Sequence of chain 2.A:
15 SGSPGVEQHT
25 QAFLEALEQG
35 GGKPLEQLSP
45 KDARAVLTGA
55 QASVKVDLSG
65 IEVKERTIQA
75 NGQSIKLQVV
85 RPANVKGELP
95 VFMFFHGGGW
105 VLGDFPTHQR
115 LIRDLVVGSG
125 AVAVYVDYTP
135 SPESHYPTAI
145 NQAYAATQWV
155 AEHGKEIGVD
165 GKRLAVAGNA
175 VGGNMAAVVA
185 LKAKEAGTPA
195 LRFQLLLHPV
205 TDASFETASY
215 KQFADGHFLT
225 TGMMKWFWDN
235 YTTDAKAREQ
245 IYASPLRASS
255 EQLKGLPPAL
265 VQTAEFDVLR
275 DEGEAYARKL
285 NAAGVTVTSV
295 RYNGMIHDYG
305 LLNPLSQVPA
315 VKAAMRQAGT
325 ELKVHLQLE

This small molecule binds to this protein.
Small molecule (SMILES): CC(=O)O[C@H](C(=O)O)c1ccccc1Cl

Binding-site contacts:
Ligand atom CL contacts residue PRO313 of chain 2.A at 3.9 Å.
Ligand atom C04 contacts residue VAL328 of chain 1.A at 3.6 Å (hydrophobic).
Ligand atom O14 contacts residue LYS316 of chain 2.A at 3.5 Å.
Ligand atom C02 contacts residue HIS329 of chain 1.A at 3.6 Å.
Ligand atom O15 contacts residue HIS329 of chain 1.A at 4.3 Å.
Ligand atom O15 contacts residue LYS316 of chain 2.A at 4.2 Å.
Ligand atom O15 contacts residue VAL328 of chain 1.A at 4.2 Å.
Ligand atom C12 contacts residue PRO313 of chain 2.A at 4.2 Å (hydrophobic).
Ligand atom C06 contacts residue HIS329 of chain 1.A at 3.5 Å.
Ligand atom CL contacts residue HIS329 of chain 1.A at 3.8 Å.
Ligand atom C09 contacts residue VAL328 of chain 1.A at 4.0 Å (hydrophobic).
Ligand atom CL contacts residue THR290 of chain 1.A at 4.2 Å.
Ligand atom C12 contacts residue LYS316 of chain 2.A at 3.7 Å.
Ligand atom O08 contacts residue PRO313 of chain 2.A at 3.6 Å.
Ligand atom C10 contacts residue LYS316 of chain 2.A at 3.6 Å.
Ligand atom C03 contacts residue HIS329 of chain 1.A at 4.3 Å.
Ligand atom O15 contacts residue PRO313 of chain 2.A at 3.8 Å.
Ligand atom O11 contacts residue LYS316 of chain 2.A at 3.7 Å.
Ligand atom C09 contacts residue ARG320 of chain 2.A at 3.5 Å.
Ligand atom O15 contacts residue ARG320 of chain 2.A at 2.9 Å (salt-bridge).
Ligand atom C03 contacts residue VAL328 of chain 1.A at 3.5 Å (hydrophobic).
Ligand atom C10 contacts residue PRO313 of chain 2.A at 4.4 Å (hydrophobic).
Ligand atom C01 contacts residue HIS329 of chain 1.A at 3.4 Å.
Ligand atom O14 contacts residue ARG320 of chain 2.A at 2.7 Å (salt-bridge).
Ligand atom C02 contacts residue VAL328 of chain 1.A at 4.2 Å (hydrophobic).
Ligand atom C10 contacts residue GLN311 of chain 2.A at 4.2 Å.
Ligand atom C05 contacts residue HIS329 of chain 1.A at 4.0 Å.
Ligand atom C09 contacts residue LYS316 of chain 2.A at 4.1 Å.
Ligand atom O14 contacts residue VAL328 of chain 1.A at 4.0 Å.
Ligand atom C05 contacts residue VAL328 of chain 1.A at 4.3 Å (hydrophobic).
Ligand atom C12 contacts residue GLN311 of chain 2.A at 2.9 Å.
Ligand atom O08 contacts residue LYS316 of chain 2.A at 4.3 Å.

Sequence of chain 1.A:
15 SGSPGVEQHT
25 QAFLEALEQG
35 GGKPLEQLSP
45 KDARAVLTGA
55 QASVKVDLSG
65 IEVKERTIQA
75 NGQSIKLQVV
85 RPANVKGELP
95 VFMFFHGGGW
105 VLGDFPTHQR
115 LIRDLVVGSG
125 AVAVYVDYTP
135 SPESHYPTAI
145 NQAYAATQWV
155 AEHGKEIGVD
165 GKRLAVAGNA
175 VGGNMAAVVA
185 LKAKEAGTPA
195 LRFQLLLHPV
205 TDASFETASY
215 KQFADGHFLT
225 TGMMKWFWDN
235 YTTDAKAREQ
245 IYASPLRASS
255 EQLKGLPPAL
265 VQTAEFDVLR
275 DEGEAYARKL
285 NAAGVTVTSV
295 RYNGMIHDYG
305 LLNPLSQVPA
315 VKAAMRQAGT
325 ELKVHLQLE